Sequence of chain 1.B:
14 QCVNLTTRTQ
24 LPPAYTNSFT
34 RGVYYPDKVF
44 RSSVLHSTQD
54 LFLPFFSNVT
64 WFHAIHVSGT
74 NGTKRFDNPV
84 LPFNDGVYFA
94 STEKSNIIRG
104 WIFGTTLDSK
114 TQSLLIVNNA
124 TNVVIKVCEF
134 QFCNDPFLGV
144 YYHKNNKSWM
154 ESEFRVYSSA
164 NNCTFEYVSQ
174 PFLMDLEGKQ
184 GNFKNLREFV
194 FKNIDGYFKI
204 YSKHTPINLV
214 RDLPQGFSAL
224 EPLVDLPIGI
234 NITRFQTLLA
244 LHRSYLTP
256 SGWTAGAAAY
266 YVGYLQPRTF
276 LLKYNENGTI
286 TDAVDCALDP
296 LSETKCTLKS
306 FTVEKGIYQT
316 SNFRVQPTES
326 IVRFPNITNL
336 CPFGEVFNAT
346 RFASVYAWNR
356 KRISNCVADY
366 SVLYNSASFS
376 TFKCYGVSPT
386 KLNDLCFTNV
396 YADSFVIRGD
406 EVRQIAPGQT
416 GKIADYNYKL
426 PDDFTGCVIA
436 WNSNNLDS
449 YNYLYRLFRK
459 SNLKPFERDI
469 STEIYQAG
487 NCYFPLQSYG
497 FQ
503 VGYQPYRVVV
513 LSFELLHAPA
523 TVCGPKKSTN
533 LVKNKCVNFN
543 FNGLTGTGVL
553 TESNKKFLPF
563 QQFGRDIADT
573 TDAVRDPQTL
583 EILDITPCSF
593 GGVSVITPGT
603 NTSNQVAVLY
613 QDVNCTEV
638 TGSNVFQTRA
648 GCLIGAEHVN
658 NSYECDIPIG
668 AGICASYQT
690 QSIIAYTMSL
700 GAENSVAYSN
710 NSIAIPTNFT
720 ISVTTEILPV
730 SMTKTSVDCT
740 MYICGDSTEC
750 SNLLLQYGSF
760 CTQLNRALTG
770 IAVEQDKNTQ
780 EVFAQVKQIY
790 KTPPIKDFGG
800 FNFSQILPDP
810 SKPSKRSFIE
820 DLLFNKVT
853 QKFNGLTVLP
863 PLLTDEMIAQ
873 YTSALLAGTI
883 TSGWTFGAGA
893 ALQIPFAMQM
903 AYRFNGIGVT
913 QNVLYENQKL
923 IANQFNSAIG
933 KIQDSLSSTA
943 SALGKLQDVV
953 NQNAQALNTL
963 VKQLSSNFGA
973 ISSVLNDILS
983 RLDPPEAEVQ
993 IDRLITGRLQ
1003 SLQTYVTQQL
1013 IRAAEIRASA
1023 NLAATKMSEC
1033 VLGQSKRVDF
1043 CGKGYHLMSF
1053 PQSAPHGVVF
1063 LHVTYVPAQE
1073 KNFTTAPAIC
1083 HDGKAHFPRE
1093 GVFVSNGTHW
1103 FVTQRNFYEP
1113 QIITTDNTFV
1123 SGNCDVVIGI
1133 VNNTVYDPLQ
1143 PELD

The protein below binds the small molecule below.
Small molecule (SMILES): CC(=O)N[C@@H]1[C@@H](O)[C@H](O)[C@@H](CO)O[C@H]1O

Binding-site contacts:
Ligand atom N2 contacts residue ASN657 of chain 1.B at 2.8 Å (h-bond).
Ligand atom C7 contacts residue ASN657 of chain 1.B at 3.5 Å.
Ligand atom O7 contacts residue ASN657 of chain 1.B at 3.8 Å.
Ligand atom C2 contacts residue ASN657 of chain 1.B at 2.4 Å.
Ligand atom C3 contacts residue ASN657 of chain 1.B at 3.8 Å.
Ligand atom O5 contacts residue ASN657 of chain 1.B at 2.4 Å (h-bond).
Ligand atom C1 contacts residue ASN657 of chain 1.B at 1.4 Å.
Ligand atom C5 contacts residue ASN657 of chain 1.B at 3.7 Å.
Ligand atom C4 contacts residue ASN657 of chain 1.B at 4.3 Å.